Sequence of chain 1.H:
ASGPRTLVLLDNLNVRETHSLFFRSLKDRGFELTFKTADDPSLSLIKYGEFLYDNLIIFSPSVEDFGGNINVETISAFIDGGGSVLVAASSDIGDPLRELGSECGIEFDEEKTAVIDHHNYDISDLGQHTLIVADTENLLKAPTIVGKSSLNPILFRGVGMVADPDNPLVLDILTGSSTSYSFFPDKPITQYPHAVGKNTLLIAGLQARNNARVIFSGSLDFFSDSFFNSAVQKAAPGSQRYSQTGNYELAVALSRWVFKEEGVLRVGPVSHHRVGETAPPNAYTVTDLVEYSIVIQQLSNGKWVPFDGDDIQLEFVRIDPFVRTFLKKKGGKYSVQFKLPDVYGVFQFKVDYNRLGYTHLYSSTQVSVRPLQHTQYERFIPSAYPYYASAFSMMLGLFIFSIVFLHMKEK

Sequence of chain 1.F:
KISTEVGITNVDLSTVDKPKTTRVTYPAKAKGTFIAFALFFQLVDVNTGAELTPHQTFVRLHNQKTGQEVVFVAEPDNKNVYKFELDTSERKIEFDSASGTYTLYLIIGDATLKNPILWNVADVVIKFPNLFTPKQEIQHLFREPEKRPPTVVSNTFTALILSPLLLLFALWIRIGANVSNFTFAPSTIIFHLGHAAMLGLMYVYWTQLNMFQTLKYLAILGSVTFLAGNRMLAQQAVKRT

Binding-site contacts:
Ligand atom C28 contacts residue ILE94 of chain 1.A at 4.1 Å (hydrophobic).
Ligand atom C2E contacts residue TYR204 of chain 1.A at 3.7 Å (hydrophobic).
Ligand atom C13 contacts residue TYR593 of chain 1.F at 3.5 Å (hydrophobic).
Ligand atom C2C contacts residue PHE203 of chain 1.A at 4.2 Å (hydrophobic).
Ligand atom O21 contacts residue ASN110 of chain 1.D at 4.1 Å.
Ligand atom C3 contacts residue TYR66 of chain 1.A at 4.2 Å (hydrophobic).
Ligand atom O31 contacts residue PHE65 of chain 1.A at 3.3 Å.
Ligand atom C29 contacts residue TYR204 of chain 1.A at 3.9 Å (hydrophobic).
Ligand atom C3 contacts residue MET599 of chain 1.F at 3.6 Å (hydrophobic).
Ligand atom C2B contacts residue TYR204 of chain 1.A at 3.5 Å (hydrophobic).
Ligand atom C24 contacts residue PHE65 of chain 1.A at 3.9 Å (hydrophobic).
Ligand atom C3B contacts residue LEU106 of chain 1.D at 3.1 Å (hydrophobic).
Ligand atom C15 contacts residue ASN110 of chain 1.D at 4.2 Å.
Ligand atom C3A contacts residue LEU106 of chain 1.D at 4.1 Å (hydrophobic).
Ligand atom C32 contacts residue PHE65 of chain 1.A at 3.9 Å (hydrophobic).
Ligand atom C31 contacts residue MET599 of chain 1.F at 3.7 Å (hydrophobic).
Ligand atom P contacts residue TYR66 of chain 1.A at 3.5 Å.
Ligand atom C2D contacts residue LEU200 of chain 1.A at 4.1 Å (hydrophobic).
Ligand atom O11 contacts residue ASN110 of chain 1.D at 3.6 Å (h-bond).
Ligand atom O14 contacts residue TYR66 of chain 1.A at 3.2 Å.
Ligand atom O11 contacts residue TYR66 of chain 1.A at 4.1 Å.
Ligand atom C14 contacts residue ARG420 of chain 1.H at 3.5 Å.
Ligand atom C13 contacts residue LEU597 of chain 1.F at 3.5 Å (hydrophobic).
Ligand atom C27 contacts residue SER207 of chain 1.A at 4.1 Å.
Ligand atom C27 contacts residue PHE203 of chain 1.A at 3.9 Å (hydrophobic).
Ligand atom O11 contacts residue MET599 of chain 1.F at 4.2 Å.
Ligand atom C14 contacts residue TRP594 of chain 1.F at 3.0 Å (hydrophobic).
Ligand atom C31 contacts residue PHE65 of chain 1.A at 3.9 Å (hydrophobic).
Ligand atom C2B contacts residue PHE203 of chain 1.A at 4.1 Å (hydrophobic).
Ligand atom C29 contacts residue SER207 of chain 1.A at 4.0 Å.
Ligand atom O14 contacts residue HIS415 of chain 1.H at 3.1 Å.
Ligand atom O12 contacts residue MET599 of chain 1.F at 3.0 Å (h-bond).
Ligand atom O32 contacts residue MET599 of chain 1.F at 2.5 Å.
Ligand atom O12 contacts residue ASN598 of chain 1.F at 3.7 Å.
Ligand atom C25 contacts residue PRO90 of chain 1.A at 4.0 Å (hydrophobic).
Ligand atom C14 contacts residue TYR593 of chain 1.F at 4.0 Å (hydrophobic).
Ligand atom O12 contacts residue TYR66 of chain 1.A at 2.5 Å (h-bond).
Ligand atom O31 contacts residue MET599 of chain 1.F at 4.1 Å.
Ligand atom C22 contacts residue HIS69 of chain 1.A at 4.1 Å.
Ligand atom C2D contacts residue TYR204 of chain 1.A at 4.0 Å (hydrophobic).

Sequence of chain 1.D:
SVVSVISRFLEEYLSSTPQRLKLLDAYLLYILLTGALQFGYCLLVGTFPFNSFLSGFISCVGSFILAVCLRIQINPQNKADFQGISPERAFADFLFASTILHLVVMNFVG

The protein below binds the small molecule below.
Small molecule (SMILES): CCCCCCCCCCCCCC(=O)O[C@H](COC(=O)CCCCCCCCCC)COP(=O)(O)OCC[N+](C)(C)C

Sequence of chain 1.A:
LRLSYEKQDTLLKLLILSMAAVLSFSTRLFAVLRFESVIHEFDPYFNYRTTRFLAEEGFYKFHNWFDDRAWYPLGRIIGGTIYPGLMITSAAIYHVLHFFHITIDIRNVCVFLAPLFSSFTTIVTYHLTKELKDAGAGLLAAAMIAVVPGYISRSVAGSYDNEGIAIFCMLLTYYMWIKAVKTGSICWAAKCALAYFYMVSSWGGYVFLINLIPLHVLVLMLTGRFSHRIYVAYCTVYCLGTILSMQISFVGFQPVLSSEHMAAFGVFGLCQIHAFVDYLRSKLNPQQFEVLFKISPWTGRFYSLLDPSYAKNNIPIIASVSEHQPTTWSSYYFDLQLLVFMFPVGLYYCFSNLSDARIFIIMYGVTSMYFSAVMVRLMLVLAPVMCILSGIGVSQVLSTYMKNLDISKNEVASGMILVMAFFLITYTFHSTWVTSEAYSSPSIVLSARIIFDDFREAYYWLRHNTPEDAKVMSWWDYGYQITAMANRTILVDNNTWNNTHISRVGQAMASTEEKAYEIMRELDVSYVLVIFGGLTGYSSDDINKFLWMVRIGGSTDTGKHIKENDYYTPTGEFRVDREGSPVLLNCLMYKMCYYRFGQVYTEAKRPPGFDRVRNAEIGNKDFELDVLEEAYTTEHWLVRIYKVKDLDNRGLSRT